The protein below binds the small molecule below.
Small molecule (SMILES): NC(=O)c1ccc(O)cc1

Sequence of chain 3.B:
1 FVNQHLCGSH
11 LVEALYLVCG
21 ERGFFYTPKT

Sequence of chain 1.B:
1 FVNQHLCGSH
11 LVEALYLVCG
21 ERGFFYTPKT

Binding-site contacts:
Ligand atom C1' contacts residue LEU17 of chain 3.D at 4.3 Å (hydrophobic).
Ligand atom C6 contacts residue LEU17 of chain 3.D at 3.8 Å (hydrophobic).
Ligand atom C2 contacts residue GLU13 of chain 1.D at 4.1 Å.
Ligand atom O1' contacts residue HIS10 of chain 1.B at 3.0 Å (h-bond).
Ligand atom N1' contacts residue GLU13 of chain 3.D at 3.7 Å.
Ligand atom C6 contacts residue GLU13 of chain 1.B at 3.8 Å.
Ligand atom C3 contacts residue HIS10 of chain 3.D at 4.1 Å.
Ligand atom C4 contacts residue GLU13 of chain 1.B at 3.6 Å.
Ligand atom C6 contacts residue GLU13 of chain 3.D at 3.4 Å.
Ligand atom C3 contacts residue GLU13 of chain 3.D at 3.9 Å.
Ligand atom C1' contacts residue HIS10 of chain 1.B at 4.1 Å.
Ligand atom C1' contacts residue GLU13 of chain 1.B at 3.8 Å.
Ligand atom C3 contacts residue GLU13 of chain 1.B at 3.6 Å.
Ligand atom C2 contacts residue GLU13 of chain 3.D at 3.4 Å.
Ligand atom C3 contacts residue SER9 of chain 1.D at 3.8 Å.
Ligand atom C1' contacts residue GLU13 of chain 3.D at 3.3 Å.
Ligand atom C5 contacts residue HIS10 of chain 3.D at 4.1 Å.
Ligand atom O1' contacts residue GLU13 of chain 3.D at 3.6 Å.
Ligand atom N1' contacts residue HIS10 of chain 1.B at 4.4 Å.
Ligand atom N1' contacts residue SER9 of chain 3.B at 3.6 Å.
Ligand atom N1' contacts residue LEU17 of chain 3.D at 3.6 Å.
Ligand atom C1 contacts residue GLU13 of chain 3.D at 3.5 Å.
Ligand atom C5 contacts residue ALA14 of chain 3.D at 3.9 Å (hydrophobic).
Ligand atom C3 contacts residue GLU13 of chain 1.D at 4.3 Å.
Ligand atom C5 contacts residue GLU13 of chain 1.B at 4.1 Å.
Ligand atom C4 contacts residue GLU13 of chain 3.D at 3.9 Å.
Ligand atom C4 contacts residue SER9 of chain 1.D at 3.8 Å.
Ligand atom C2 contacts residue GLU13 of chain 1.B at 3.8 Å.
Ligand atom O4 contacts residue GLU13 of chain 1.B at 3.9 Å.
Ligand atom C1' contacts residue SER9 of chain 3.B at 4.1 Å.
Ligand atom O4 contacts residue HIS10 of chain 3.D at 2.9 Å (h-bond).
Ligand atom C4 contacts residue HIS10 of chain 3.D at 4.0 Å.
Ligand atom O4 contacts residue SER9 of chain 1.D at 3.2 Å (h-bond).
Ligand atom O1' contacts residue GLU13 of chain 1.B at 3.8 Å.
Ligand atom C5 contacts residue GLU13 of chain 3.D at 3.6 Å.
Ligand atom O1' contacts residue SER9 of chain 3.B at 3.9 Å.
Ligand atom C1 contacts residue GLU13 of chain 1.B at 3.5 Å.
Ligand atom C6 contacts residue ALA14 of chain 3.D at 4.1 Å (hydrophobic).

Sequence of chain 1.D:
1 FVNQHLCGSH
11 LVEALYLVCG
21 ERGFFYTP

Sequence of chain 3.D:
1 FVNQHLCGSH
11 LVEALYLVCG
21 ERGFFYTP